Sequence of chain 1.C:
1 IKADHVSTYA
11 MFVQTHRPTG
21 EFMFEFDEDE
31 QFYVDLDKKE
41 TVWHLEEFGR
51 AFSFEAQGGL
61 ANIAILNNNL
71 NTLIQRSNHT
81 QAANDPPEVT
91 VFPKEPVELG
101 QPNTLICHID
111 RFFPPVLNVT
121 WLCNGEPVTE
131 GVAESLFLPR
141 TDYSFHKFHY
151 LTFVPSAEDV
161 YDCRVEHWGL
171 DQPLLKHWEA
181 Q

Binding-site contacts:
Ligand atom C8 contacts residue LEU117 of chain 1.C at 4.3 Å (hydrophobic).
Ligand atom C7 contacts residue TRP168 of chain 1.C at 3.8 Å (hydrophobic).
Ligand atom C8 contacts residue GLU166 of chain 1.C at 3.7 Å.
Ligand atom C1 contacts residue ASN118 of chain 1.C at 1.4 Å.
Ligand atom N2 contacts residue ASN118 of chain 1.C at 2.8 Å (h-bond).
Ligand atom C8 contacts residue VAL116 of chain 1.C at 3.8 Å (hydrophobic).
Ligand atom C8 contacts residue TRP168 of chain 1.C at 3.6 Å (hydrophobic).
Ligand atom O7 contacts residue TRP168 of chain 1.C at 4.0 Å.
Ligand atom C1 contacts residue GLU166 of chain 1.C at 3.9 Å.
Ligand atom C8 contacts residue ASN118 of chain 1.C at 4.0 Å.
Ligand atom C7 contacts residue ASN118 of chain 1.C at 3.2 Å.
Ligand atom O5 contacts residue GLU166 of chain 1.C at 4.2 Å.
Ligand atom N2 contacts residue TRP168 of chain 1.C at 4.0 Å.
Ligand atom C2 contacts residue GLU166 of chain 1.C at 3.9 Å.
Ligand atom O7 contacts residue HIS167 of chain 1.C at 4.2 Å.
Ligand atom C7 contacts residue GLU166 of chain 1.C at 4.3 Å.
Ligand atom C5 contacts residue ASN118 of chain 1.C at 3.6 Å.
Ligand atom O7 contacts residue ASN118 of chain 1.C at 3.5 Å (h-bond).
Ligand atom O5 contacts residue ASN118 of chain 1.C at 2.4 Å (h-bond).
Ligand atom C2 contacts residue ASN118 of chain 1.C at 2.2 Å.
Ligand atom C4 contacts residue ASN118 of chain 1.C at 3.9 Å.
Ligand atom C8 contacts residue HIS167 of chain 1.C at 3.9 Å.
Ligand atom C3 contacts residue ASN118 of chain 1.C at 3.6 Å.
Ligand atom O7 contacts residue GLU166 of chain 1.C at 3.7 Å.

The small molecule below binds the protein below.
Small molecule (SMILES): CC(=O)N[C@@H]1[C@@H](O)[C@H](O)[C@@H](CO)O[C@H]1O